A protein and the small-molecule ligand that binds it are described below.
Small molecule (SMILES): Nc1nc(=O)n([C@@H]2CS[C@H](CO)O2)cc1F

Binding-site contacts:
Ligand atom F2 contacts residue TRP78 of chain 2.A at 3.7 Å.
Ligand atom O4 contacts residue PHE157 of chain 2.A at 3.6 Å.
Ligand atom F2 contacts residue PHE157 of chain 2.A at 3.9 Å.
Ligand atom C9 contacts residue GLN117 of chain 2.A at 3.7 Å.
Ligand atom O4 contacts residue GLN117 of chain 2.A at 3.6 Å (h-bond).
Ligand atom O5 contacts residue ARG148 of chain 2.A at 3.9 Å.
Ligand atom C12 contacts residue PHE157 of chain 2.A at 3.7 Å (hydrophobic).
Ligand atom F2 contacts residue GLU73 of chain 2.A at 3.2 Å.
Ligand atom S2 contacts residue TRP78 of chain 2.A at 3.7 Å.
Ligand atom C14 contacts residue TYR106 of chain 2.A at 3.1 Å (hydrophobic).
Ligand atom F2 contacts residue ASP153 of chain 2.A at 3.1 Å.
Ligand atom N4 contacts residue PHE157 of chain 2.A at 3.4 Å.
Ligand atom C11 contacts residue ASP153 of chain 2.A at 3.9 Å.
Ligand atom N6 contacts residue ASP153 of chain 2.A at 2.8 Å (salt-bridge).
Ligand atom N5 contacts residue GLN117 of chain 2.A at 2.9 Å (h-bond).
Ligand atom O4 contacts residue PHE116 of chain 2.A at 3.5 Å.
Ligand atom C16 contacts residue GLU73 of chain 2.A at 3.3 Å.
Ligand atom C12 contacts residue ARG148 of chain 2.A at 3.7 Å.
Ligand atom N6 contacts residue PHE157 of chain 2.A at 3.5 Å.
Ligand atom N5 contacts residue PHE116 of chain 2.A at 3.4 Å.
Ligand atom C14 contacts residue LEU102 of chain 2.A at 3.7 Å (hydrophobic).
Ligand atom O6 contacts residue GLU73 of chain 2.A at 3.4 Å (salt-bridge).
Ligand atom C10 contacts residue ASP153 of chain 2.A at 3.7 Å.
Ligand atom C16 contacts residue ARG148 of chain 2.A at 3.4 Å.
Ligand atom C10 contacts residue GLN117 of chain 2.A at 3.6 Å.
Ligand atom O6 contacts residue ILE50 of chain 2.A at 3.8 Å.
Ligand atom C11 contacts residue PHE157 of chain 2.A at 3.6 Å (hydrophobic).
Ligand atom S2 contacts residue LEU102 of chain 2.A at 3.7 Å.
Ligand atom O5 contacts residue ILE50 of chain 2.A at 3.4 Å.
Ligand atom C9 contacts residue PHE157 of chain 2.A at 3.2 Å (hydrophobic).
Ligand atom C15 contacts residue ILE50 of chain 2.A at 3.8 Å (hydrophobic).
Ligand atom C10 contacts residue PHE157 of chain 2.A at 3.3 Å (hydrophobic).
Ligand atom O4 contacts residue MET105 of chain 2.A at 3.4 Å.
Ligand atom O5 contacts residue PHE157 of chain 2.A at 3.8 Å.
Ligand atom N5 contacts residue PHE157 of chain 2.A at 3.2 Å.
Ligand atom C9 contacts residue PHE116 of chain 2.A at 3.5 Å (hydrophobic).
Ligand atom O6 contacts residue ARG148 of chain 2.A at 2.8 Å (salt-bridge).
Ligand atom F2 contacts residue ARG124 of chain 2.A at 2.9 Å.
Ligand atom N6 contacts residue GLN117 of chain 2.A at 2.8 Å (h-bond).
Ligand atom C13 contacts residue PHE157 of chain 2.A at 3.7 Å (hydrophobic).

Sequence of chain 2.A:
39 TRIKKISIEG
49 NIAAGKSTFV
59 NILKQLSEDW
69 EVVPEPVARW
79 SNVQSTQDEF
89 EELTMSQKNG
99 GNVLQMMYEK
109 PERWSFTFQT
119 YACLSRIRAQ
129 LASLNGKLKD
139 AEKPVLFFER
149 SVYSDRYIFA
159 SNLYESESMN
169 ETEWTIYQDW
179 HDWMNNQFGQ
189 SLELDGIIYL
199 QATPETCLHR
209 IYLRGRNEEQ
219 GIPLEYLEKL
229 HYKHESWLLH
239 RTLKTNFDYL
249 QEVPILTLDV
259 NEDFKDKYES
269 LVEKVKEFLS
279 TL